Sequence of chain 1.A:
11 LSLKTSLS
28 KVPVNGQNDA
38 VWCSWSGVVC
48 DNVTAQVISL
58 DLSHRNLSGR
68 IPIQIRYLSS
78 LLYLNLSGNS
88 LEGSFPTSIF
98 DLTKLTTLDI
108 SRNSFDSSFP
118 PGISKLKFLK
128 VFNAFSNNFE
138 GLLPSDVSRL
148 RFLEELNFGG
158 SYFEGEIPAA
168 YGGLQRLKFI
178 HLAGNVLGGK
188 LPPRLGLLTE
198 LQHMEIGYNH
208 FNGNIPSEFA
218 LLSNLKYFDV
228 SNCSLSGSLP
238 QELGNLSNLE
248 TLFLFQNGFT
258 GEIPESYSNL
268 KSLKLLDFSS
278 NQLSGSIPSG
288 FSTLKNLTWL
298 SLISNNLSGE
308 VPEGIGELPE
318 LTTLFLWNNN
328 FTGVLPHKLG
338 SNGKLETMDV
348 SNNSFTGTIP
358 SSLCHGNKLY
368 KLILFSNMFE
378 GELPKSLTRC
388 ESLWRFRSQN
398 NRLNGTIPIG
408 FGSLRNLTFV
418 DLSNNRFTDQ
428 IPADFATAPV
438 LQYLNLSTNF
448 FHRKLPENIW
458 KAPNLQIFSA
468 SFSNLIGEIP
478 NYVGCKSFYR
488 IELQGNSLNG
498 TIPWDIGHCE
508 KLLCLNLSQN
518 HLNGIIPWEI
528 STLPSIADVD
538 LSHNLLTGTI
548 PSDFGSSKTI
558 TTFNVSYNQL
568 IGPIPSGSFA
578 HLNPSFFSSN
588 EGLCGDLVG

The small molecule below binds the protein below.
Small molecule (SMILES): CC(=O)N[C@@H]1[C@@H](O)[C@H](O)[C@@H](CO)O[C@H]1O

Binding-site contacts:
Ligand atom O7 contacts residue ASN349 of chain 1.A at 3.7 Å.
Ligand atom O7 contacts residue ASN326 of chain 1.A at 3.2 Å (h-bond).
Ligand atom C8 contacts residue ASN302 of chain 1.A at 3.9 Å.
Ligand atom C1 contacts residue ASN325 of chain 1.A at 3.5 Å.
Ligand atom O5 contacts residue ASN349 of chain 1.A at 2.2 Å (h-bond).
Ligand atom C5 contacts residue ASN325 of chain 1.A at 4.4 Å.
Ligand atom C5 contacts residue ASN349 of chain 1.A at 3.5 Å.
Ligand atom N2 contacts residue ASN349 of chain 1.A at 3.2 Å (h-bond).
Ligand atom C7 contacts residue ASN326 of chain 1.A at 3.5 Å.
Ligand atom N2 contacts residue ASN325 of chain 1.A at 4.1 Å.
Ligand atom C7 contacts residue ASN325 of chain 1.A at 3.9 Å.
Ligand atom C8 contacts residue ASN326 of chain 1.A at 3.1 Å.
Ligand atom C8 contacts residue ASN325 of chain 1.A at 3.3 Å.
Ligand atom C2 contacts residue ASN349 of chain 1.A at 2.7 Å.
Ligand atom O6 contacts residue ASN349 of chain 1.A at 4.3 Å.
Ligand atom C7 contacts residue ASN349 of chain 1.A at 3.7 Å.
Ligand atom C8 contacts residue ASN327 of chain 1.A at 4.3 Å.
Ligand atom C4 contacts residue ASN349 of chain 1.A at 4.3 Å.
Ligand atom C3 contacts residue ASN349 of chain 1.A at 3.9 Å.
Ligand atom O5 contacts residue ASN325 of chain 1.A at 4.2 Å.
Ligand atom C1 contacts residue ASN349 of chain 1.A at 1.4 Å.